The protein below binds the small molecule below.
Small molecule (SMILES): CC(=O)N[C@@H]1[C@@H](O)[C@H](O)[C@@H](CO)O[C@H]1O

Sequence of chain 1.B:
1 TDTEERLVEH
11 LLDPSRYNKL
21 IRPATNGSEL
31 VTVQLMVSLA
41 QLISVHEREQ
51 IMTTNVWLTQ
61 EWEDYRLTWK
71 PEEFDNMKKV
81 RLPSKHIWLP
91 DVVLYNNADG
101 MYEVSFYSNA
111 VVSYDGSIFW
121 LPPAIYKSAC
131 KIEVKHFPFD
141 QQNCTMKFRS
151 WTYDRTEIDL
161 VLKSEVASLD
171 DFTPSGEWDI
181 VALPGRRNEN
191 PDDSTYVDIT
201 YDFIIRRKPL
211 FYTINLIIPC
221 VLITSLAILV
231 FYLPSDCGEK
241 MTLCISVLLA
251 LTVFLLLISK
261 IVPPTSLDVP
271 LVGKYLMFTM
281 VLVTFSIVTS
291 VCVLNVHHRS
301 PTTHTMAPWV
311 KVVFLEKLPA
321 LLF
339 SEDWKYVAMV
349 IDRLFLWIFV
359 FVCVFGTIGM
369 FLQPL

Binding-site contacts:
Ligand atom C1 contacts residue ASP202 of chain 1.B at 3.2 Å.
Ligand atom C5 contacts residue THR145 of chain 1.B at 4.4 Å.
Ligand atom C8 contacts residue ASP202 of chain 1.B at 4.2 Å.
Ligand atom C7 contacts residue ASN143 of chain 1.B at 3.6 Å.
Ligand atom O5 contacts residue THR145 of chain 1.B at 4.0 Å.
Ligand atom N2 contacts residue ASN143 of chain 1.B at 3.2 Å (h-bond).
Ligand atom O5 contacts residue ASN143 of chain 1.B at 2.2 Å (h-bond).
Ligand atom C2 contacts residue ASN143 of chain 1.B at 2.4 Å.
Ligand atom O7 contacts residue ILE204 of chain 1.B at 4.1 Å.
Ligand atom C7 contacts residue ILE204 of chain 1.B at 4.2 Å (hydrophobic).
Ligand atom O5 contacts residue ASP202 of chain 1.B at 3.9 Å.
Ligand atom C2 contacts residue ASP202 of chain 1.B at 3.4 Å.
Ligand atom C4 contacts residue ASN143 of chain 1.B at 3.9 Å.
Ligand atom C3 contacts residue ARG186 of chain 1.B at 4.3 Å.
Ligand atom C7 contacts residue ASP202 of chain 1.B at 3.9 Å.
Ligand atom C5 contacts residue ASN143 of chain 1.B at 3.4 Å.
Ligand atom O6 contacts residue ASN143 of chain 1.B at 3.7 Å.
Ligand atom C8 contacts residue PRO184 of chain 1.B at 4.2 Å (hydrophobic).
Ligand atom C3 contacts residue ASP202 of chain 1.B at 3.5 Å.
Ligand atom N2 contacts residue ASP202 of chain 1.B at 2.8 Å (salt-bridge).
Ligand atom C3 contacts residue ASN143 of chain 1.B at 3.7 Å.
Ligand atom C8 contacts residue ILE204 of chain 1.B at 3.9 Å (hydrophobic).
Ligand atom O7 contacts residue ASN143 of chain 1.B at 3.4 Å (h-bond).
Ligand atom O3 contacts residue ASP202 of chain 1.B at 4.4 Å.
Ligand atom C5 contacts residue ASP202 of chain 1.B at 4.3 Å.
Ligand atom C1 contacts residue ASN143 of chain 1.B at 1.4 Å.
Ligand atom C6 contacts residue ASN143 of chain 1.B at 4.2 Å.